Sequence of chain 1.F:
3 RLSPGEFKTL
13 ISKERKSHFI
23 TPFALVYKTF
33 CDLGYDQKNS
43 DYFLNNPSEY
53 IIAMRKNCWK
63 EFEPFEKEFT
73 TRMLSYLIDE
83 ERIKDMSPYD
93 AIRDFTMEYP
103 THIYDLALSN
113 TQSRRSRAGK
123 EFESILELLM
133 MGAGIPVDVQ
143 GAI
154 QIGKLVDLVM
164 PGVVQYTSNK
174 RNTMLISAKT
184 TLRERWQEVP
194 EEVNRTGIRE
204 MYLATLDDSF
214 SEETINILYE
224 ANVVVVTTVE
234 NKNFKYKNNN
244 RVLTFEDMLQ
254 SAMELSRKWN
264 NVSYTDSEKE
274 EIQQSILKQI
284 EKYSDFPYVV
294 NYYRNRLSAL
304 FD

Binding-site contacts:
Ligand atom N7 contacts residue ARG188 of chain 1.E at 3.0 Å (salt-bridge).
Ligand atom N4 contacts residue GLU187 of chain 1.F at 2.9 Å (salt-bridge).
Ligand atom N2 contacts residue DC4 of chain 1.B at 2.9 Å (h-bond).
Ligand atom O4' contacts residue GLN114 of chain 1.F at 2.9 Å (h-bond).
Ligand atom OP2 contacts residue ARG116 of chain 1.E at 3.0 Å (salt-bridge).
Ligand atom O6 contacts residue ARG188 of chain 1.E at 2.7 Å (salt-bridge).
Ligand atom OP1 contacts residue THR183 of chain 1.E at 2.8 Å (h-bond).
Ligand atom OP2 contacts residue TYR106 of chain 1.F at 3.0 Å (h-bond).
Ligand atom OP1 contacts residue SER115 of chain 1.F at 2.8 Å (h-bond).
Ligand atom OP1 contacts residue SER111 of chain 1.F at 2.7 Å (h-bond).
Ligand atom O2 contacts residue DG6 of chain 1.B at 2.8 Å (h-bond).
Ligand atom N1 contacts residue DC3 of chain 1.B at 2.9 Å (h-bond).
Ligand atom N4 contacts residue DG1 of chain 1.B at 2.9 Å (h-bond).
Ligand atom N4 contacts residue DG7 of chain 1.B at 2.8 Å (h-bond).
Ligand atom N2 contacts residue SER118 of chain 1.E at 3.0 Å (h-bond).
Ligand atom N3 contacts residue DG6 of chain 1.B at 2.8 Å (h-bond).
Ligand atom O6 contacts residue DC2 of chain 1.B at 2.7 Å (h-bond).
Ligand atom N2 contacts residue SER118 of chain 1.F at 3.0 Å (h-bond).
Ligand atom N1 contacts residue DC8 of chain 1.B at 2.8 Å (h-bond).
Ligand atom C2 contacts residue DG9 of chain 1.B at 3.0 Å.
Ligand atom O6 contacts residue ARG186 of chain 1.E at 2.8 Å (salt-bridge).
Ligand atom O2 contacts residue DG1 of chain 1.B at 2.7 Å (h-bond).
Ligand atom OP1 contacts residue THR113 of chain 1.E at 3.0 Å (h-bond).
Ligand atom N2 contacts residue DC8 of chain 1.B at 2.7 Å (h-bond).
Ligand atom O6 contacts residue DC4 of chain 1.B at 3.0 Å (h-bond).
Ligand atom O6 contacts residue DC8 of chain 1.B at 2.9 Å (h-bond).
Ligand atom N4 contacts residue DG6 of chain 1.B at 3.0 Å (h-bond).
Ligand atom N3 contacts residue DG7 of chain 1.B at 3.0 Å (h-bond).
Ligand atom O4' contacts residue SER118 of chain 1.F at 2.8 Å (h-bond).
Ligand atom N3 contacts residue DG1 of chain 1.B at 2.8 Å (h-bond).
Ligand atom O6 contacts residue DC3 of chain 1.B at 2.8 Å (h-bond).
Ligand atom N6 contacts residue ARG57 of chain 1.E at 2.9 Å (salt-bridge).
Ligand atom N1 contacts residue DC4 of chain 1.B at 2.8 Å (h-bond).
Ligand atom N4 contacts residue DG9 of chain 1.B at 2.8 Å (h-bond).
Ligand atom O2 contacts residue DG9 of chain 1.B at 2.4 Å (h-bond).
Ligand atom N3 contacts residue DG9 of chain 1.B at 2.6 Å (h-bond).
Ligand atom OP1 contacts residue THR184 of chain 1.E at 2.5 Å (h-bond).
Ligand atom OP1 contacts residue THR183 of chain 1.E at 2.4 Å (h-bond).
Ligand atom N2 contacts residue DC3 of chain 1.B at 3.0 Å (h-bond).
Ligand atom N1 contacts residue DC2 of chain 1.B at 2.9 Å (h-bond).

Sequence of chain 1.E:
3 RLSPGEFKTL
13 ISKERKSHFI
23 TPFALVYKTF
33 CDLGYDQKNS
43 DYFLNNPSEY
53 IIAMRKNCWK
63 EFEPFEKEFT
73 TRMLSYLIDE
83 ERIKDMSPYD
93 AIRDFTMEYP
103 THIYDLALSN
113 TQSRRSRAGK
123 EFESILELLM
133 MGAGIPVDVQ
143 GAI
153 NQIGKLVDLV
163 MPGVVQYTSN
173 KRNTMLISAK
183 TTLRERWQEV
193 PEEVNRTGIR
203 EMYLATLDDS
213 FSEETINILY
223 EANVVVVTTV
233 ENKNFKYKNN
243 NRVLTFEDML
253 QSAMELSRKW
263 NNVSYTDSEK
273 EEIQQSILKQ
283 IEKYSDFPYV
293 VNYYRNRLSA

The protein below binds the small molecule below.
Small molecule (SMILES): Nc1ccn([C@H]2C[C@H](O[P](=O)(O)OC[C@H]3O[C@@H](n4cnc5c(=O)nc(N)[nH]c54)C[C@@H]3O[P](=O)(O)OC[C@H]3O[C@@H](n4ccc(N)nc4=O)C[C@@H]3O[P](=O)(O)OC[C@H]3O[C@@H](n4ccc(N)nc4=O)C[C@@H]3O[P](=O)(O)OC[C@H]3O[C@@H](n4cnc5c(N)ncnc54)C[C@@H]3O[P](=O)(O)OC[C@H]3O[C@@H](n4cnc5c(=O)nc(N)[nH]c54)C[C@@H]3O[P](=O)(O)OC[C@H]3O[C@@H](n4cnc5c(=O)nc(N)[nH]c54)C[C@@H]3O[P](=O)(O)OC[C@H]3O[C@@H](n4cnc5c(=O)nc(N)[nH]c54)C[C@@H]3O[P](=O)(O)OC[C@H]3O[C@@H](n4ccc(N)nc4=O)C[C@@H]3O)[C@@H](CO)O2)c(=O)n1